The small molecule below binds the protein below.
Small molecule (SMILES): COc1ccc(OCc2ccc(COc3c(Cl)cccc3Cl)cc2)c(Cl)c1

Sequence of chain 17.C:
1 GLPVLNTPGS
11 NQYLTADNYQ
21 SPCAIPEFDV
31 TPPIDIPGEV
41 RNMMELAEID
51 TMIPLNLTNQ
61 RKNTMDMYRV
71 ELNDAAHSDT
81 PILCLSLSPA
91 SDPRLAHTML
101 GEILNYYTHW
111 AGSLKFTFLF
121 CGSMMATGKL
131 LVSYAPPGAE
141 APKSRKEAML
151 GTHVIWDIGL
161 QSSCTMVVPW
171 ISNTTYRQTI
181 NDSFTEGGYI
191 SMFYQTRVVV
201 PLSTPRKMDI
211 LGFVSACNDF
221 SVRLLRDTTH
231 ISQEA

Binding-site contacts:
Ligand atom C16 contacts residue ALA24 of chain 17.C at 3.8 Å (hydrophobic).
Ligand atom CL2 contacts residue ILE25 of chain 17.C at 3.4 Å.
Ligand atom C6 contacts residue TYR112 of chain 17.A at 3.7 Å (hydrophobic).
Ligand atom C9 contacts residue VAL199 of chain 17.A at 3.6 Å (hydrophobic).
Ligand atom C11 contacts residue ILE110 of chain 17.A at 3.8 Å (hydrophobic).
Ligand atom C4 contacts residue MET132 of chain 17.A at 3.8 Å (hydrophobic).
Ligand atom C9 contacts residue PHE237 of chain 17.A at 3.7 Å (hydrophobic).
Ligand atom C10 contacts residue TYR159 of chain 17.A at 3.5 Å (hydrophobic).
Ligand atom C13 contacts residue ILE110 of chain 17.A at 3.7 Å (hydrophobic).
Ligand atom C1 contacts residue TYR205 of chain 17.A at 3.8 Å (hydrophobic).
Ligand atom C17 contacts residue ALA24 of chain 17.C at 3.7 Å (hydrophobic).
Ligand atom O3 contacts residue TYR112 of chain 17.A at 3.6 Å.
Ligand atom C2 contacts residue PHE237 of chain 17.A at 3.6 Å (hydrophobic).
Ligand atom CL3 contacts residue LEU240 of chain 17.A at 3.8 Å.
Ligand atom C21 contacts residue TYR205 of chain 17.A at 3.8 Å (hydrophobic).
Ligand atom C12 contacts residue PHE134 of chain 17.A at 3.8 Å (hydrophobic).
Ligand atom C13 contacts residue MET132 of chain 17.A at 3.4 Å (hydrophobic).
Ligand atom CL2 contacts residue ALA24 of chain 17.C at 3.5 Å.
Ligand atom O1 contacts residue ILE110 of chain 17.A at 3.7 Å.
Ligand atom C12 contacts residue ILE110 of chain 17.A at 3.8 Å (hydrophobic).
Ligand atom CL2 contacts residue TYR159 of chain 17.A at 3.6 Å.
Ligand atom C7 contacts residue MET132 of chain 17.A at 3.3 Å (hydrophobic).
Ligand atom C5 contacts residue TYR112 of chain 17.A at 3.5 Å (hydrophobic).
Ligand atom C17 contacts residue TYR159 of chain 17.A at 3.7 Å (hydrophobic).
Ligand atom C21 contacts residue SER128 of chain 17.A at 3.8 Å.
Ligand atom O1 contacts residue MET132 of chain 17.A at 3.7 Å.
Ligand atom C8 contacts residue MET132 of chain 17.A at 3.4 Å (hydrophobic).
Ligand atom C13 contacts residue PHE134 of chain 17.A at 3.7 Å (hydrophobic).
Ligand atom C21 contacts residue HIS207 of chain 17.A at 3.6 Å.
Ligand atom C20 contacts residue ILE194 of chain 17.A at 3.8 Å (hydrophobic).
Ligand atom C3 contacts residue MET132 of chain 17.A at 3.7 Å (hydrophobic).
Ligand atom C14 contacts residue TYR159 of chain 17.A at 3.5 Å (hydrophobic).
Ligand atom C20 contacts residue LEU240 of chain 17.A at 3.8 Å (hydrophobic).
Ligand atom O2 contacts residue VAL196 of chain 17.A at 3.4 Å.
Ligand atom C16 contacts residue TYR159 of chain 17.A at 3.8 Å (hydrophobic).
Ligand atom C19 contacts residue LEU240 of chain 17.A at 3.8 Å (hydrophobic).
Ligand atom C7 contacts residue PHE237 of chain 17.A at 3.5 Å (hydrophobic).
Ligand atom CL3 contacts residue PHE134 of chain 17.A at 3.8 Å.
Ligand atom O1 contacts residue PHE237 of chain 17.A at 3.8 Å.
Ligand atom O3 contacts residue PHE130 of chain 17.A at 3.6 Å.

Sequence of chain 17.A:
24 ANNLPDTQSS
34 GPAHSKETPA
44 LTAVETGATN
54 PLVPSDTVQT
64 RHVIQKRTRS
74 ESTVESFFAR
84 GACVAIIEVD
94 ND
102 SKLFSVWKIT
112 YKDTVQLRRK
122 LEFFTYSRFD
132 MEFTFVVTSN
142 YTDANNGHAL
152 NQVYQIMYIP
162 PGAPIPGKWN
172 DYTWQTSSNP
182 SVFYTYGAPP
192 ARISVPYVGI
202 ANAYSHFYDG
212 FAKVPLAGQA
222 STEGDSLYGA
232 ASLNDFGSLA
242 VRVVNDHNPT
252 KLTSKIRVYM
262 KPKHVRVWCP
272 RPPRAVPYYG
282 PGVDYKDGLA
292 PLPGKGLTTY